This protein binds this small molecule.
Small molecule (SMILES): CC(=O)N[C@@H]1[C@@H](O)[C@H](O)[C@@H](CO)O[C@H]1O

Binding-site contacts:
Ligand atom C3 contacts residue ASN65 of chain 1.D at 4.1 Å.
Ligand atom N2 contacts residue ASN65 of chain 1.D at 3.0 Å (h-bond).
Ligand atom C7 contacts residue ASN65 of chain 1.D at 3.3 Å.
Ligand atom O5 contacts residue TYR387 of chain 1.B at 4.5 Å.
Ligand atom C7 contacts residue LEU358 of chain 1.D at 4.1 Å (hydrophobic).
Ligand atom O7 contacts residue ASN65 of chain 1.D at 3.1 Å (h-bond).
Ligand atom C1 contacts residue ASN65 of chain 1.D at 1.9 Å.
Ligand atom C5 contacts residue ASN65 of chain 1.D at 4.0 Å.
Ligand atom C8 contacts residue ASN65 of chain 1.D at 4.5 Å.
Ligand atom C2 contacts residue ASN65 of chain 1.D at 2.7 Å.
Ligand atom C1 contacts residue TYR387 of chain 1.B at 4.4 Å (hydrophobic).
Ligand atom C8 contacts residue LEU358 of chain 1.D at 3.7 Å (hydrophobic).
Ligand atom N2 contacts residue LEU358 of chain 1.D at 4.3 Å.
Ligand atom O7 contacts residue TYR387 of chain 1.B at 3.3 Å.
Ligand atom O5 contacts residue ASN65 of chain 1.D at 2.7 Å (h-bond).

Sequence of chain 1.B:
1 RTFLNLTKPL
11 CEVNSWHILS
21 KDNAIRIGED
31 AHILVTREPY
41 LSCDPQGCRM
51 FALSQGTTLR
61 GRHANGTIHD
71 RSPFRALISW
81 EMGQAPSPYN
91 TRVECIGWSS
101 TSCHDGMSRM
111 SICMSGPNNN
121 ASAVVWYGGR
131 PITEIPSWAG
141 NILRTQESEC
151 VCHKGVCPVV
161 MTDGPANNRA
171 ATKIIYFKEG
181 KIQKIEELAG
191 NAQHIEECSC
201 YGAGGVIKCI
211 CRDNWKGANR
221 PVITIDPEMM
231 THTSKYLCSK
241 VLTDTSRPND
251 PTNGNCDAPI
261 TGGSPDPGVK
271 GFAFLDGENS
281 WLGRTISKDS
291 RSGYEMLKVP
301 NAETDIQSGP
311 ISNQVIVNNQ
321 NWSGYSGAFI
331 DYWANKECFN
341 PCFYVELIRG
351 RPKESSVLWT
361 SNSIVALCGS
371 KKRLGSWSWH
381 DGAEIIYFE

Sequence of chain 1.D:
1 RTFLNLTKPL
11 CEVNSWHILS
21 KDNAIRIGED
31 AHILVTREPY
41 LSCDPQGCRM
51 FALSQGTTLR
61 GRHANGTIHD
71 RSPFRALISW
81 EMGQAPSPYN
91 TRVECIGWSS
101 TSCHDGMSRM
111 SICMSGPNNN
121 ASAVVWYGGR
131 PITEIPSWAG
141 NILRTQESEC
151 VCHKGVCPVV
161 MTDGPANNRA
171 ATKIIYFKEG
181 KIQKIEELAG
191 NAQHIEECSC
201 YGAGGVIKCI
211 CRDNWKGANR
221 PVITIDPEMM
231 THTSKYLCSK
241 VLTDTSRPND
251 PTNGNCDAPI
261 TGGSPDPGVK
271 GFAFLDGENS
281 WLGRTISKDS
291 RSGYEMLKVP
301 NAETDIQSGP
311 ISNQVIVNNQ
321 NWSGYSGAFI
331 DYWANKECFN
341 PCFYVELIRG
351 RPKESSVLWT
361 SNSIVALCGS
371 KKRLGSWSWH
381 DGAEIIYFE